Binding-site contacts:
Ligand atom C5 contacts residue VAL155 of chain 1.A at 4.1 Å (hydrophobic).
Ligand atom C6 contacts residue VAL155 of chain 1.A at 4.4 Å (hydrophobic).
Ligand atom C5 contacts residue GLN157 of chain 1.A at 4.0 Å.
Ligand atom N1 contacts residue VAL155 of chain 1.A at 3.7 Å.
Ligand atom O2 contacts residue LYS197 of chain 1.A at 3.2 Å (salt-bridge).
Ligand atom C2 contacts residue ASP148 of chain 1.A at 3.7 Å.
Ligand atom O2 contacts residue VAL155 of chain 1.A at 4.2 Å.
Ligand atom C7 contacts residue LYS197 of chain 1.A at 3.3 Å.
Ligand atom C2 contacts residue LYS197 of chain 1.A at 2.8 Å.
Ligand atom N1 contacts residue ASP148 of chain 1.A at 3.5 Å (salt-bridge).
Ligand atom N1 contacts residue LYS197 of chain 1.A at 3.8 Å.
Ligand atom C8 contacts residue VAL155 of chain 1.A at 3.9 Å (hydrophobic).
Ligand atom C1 contacts residue VAL155 of chain 1.A at 4.2 Å (hydrophobic).
Ligand atom C5 contacts residue LEU172 of chain 1.A at 4.0 Å (hydrophobic).
Ligand atom O2 contacts residue ASP148 of chain 1.A at 3.2 Å (salt-bridge).
Ligand atom C3 contacts residue LYS197 of chain 1.A at 3.8 Å.
Ligand atom C3 contacts residue VAL155 of chain 1.A at 3.5 Å (hydrophobic).
Ligand atom C2 contacts residue VAL155 of chain 1.A at 3.9 Å (hydrophobic).
Ligand atom C4 contacts residue GLN157 of chain 1.A at 3.9 Å.
Ligand atom F1 contacts residue SER201 of chain 1.A at 4.2 Å.
Ligand atom C4 contacts residue VAL155 of chain 1.A at 3.6 Å (hydrophobic).
Ligand atom C2 contacts residue LYS150 of chain 1.A at 4.1 Å.
Ligand atom F1 contacts residue LEU172 of chain 1.A at 3.5 Å.
Ligand atom C6 contacts residue LEU172 of chain 1.A at 4.3 Å (hydrophobic).
Ligand atom C7 contacts residue VAL155 of chain 1.A at 4.3 Å (hydrophobic).
Ligand atom O2 contacts residue LYS150 of chain 1.A at 2.9 Å.
Ligand atom C8 contacts residue LYS197 of chain 1.A at 2.7 Å.
Ligand atom C1 contacts residue LYS197 of chain 1.A at 1.6 Å.

A protein and the small-molecule ligand that binds it are described below.
Small molecule (SMILES): O=C1Cc2cc(F)ccc2N1

Sequence of chain 1.A:
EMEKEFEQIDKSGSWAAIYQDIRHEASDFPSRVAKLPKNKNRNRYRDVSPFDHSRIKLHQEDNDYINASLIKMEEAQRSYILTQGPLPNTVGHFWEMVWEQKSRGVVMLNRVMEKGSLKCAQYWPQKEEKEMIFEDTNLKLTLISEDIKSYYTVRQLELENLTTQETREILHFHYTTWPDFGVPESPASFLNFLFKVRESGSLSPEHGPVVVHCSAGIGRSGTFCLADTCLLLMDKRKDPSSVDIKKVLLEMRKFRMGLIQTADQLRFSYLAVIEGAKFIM